Sequence of chain 1.A:
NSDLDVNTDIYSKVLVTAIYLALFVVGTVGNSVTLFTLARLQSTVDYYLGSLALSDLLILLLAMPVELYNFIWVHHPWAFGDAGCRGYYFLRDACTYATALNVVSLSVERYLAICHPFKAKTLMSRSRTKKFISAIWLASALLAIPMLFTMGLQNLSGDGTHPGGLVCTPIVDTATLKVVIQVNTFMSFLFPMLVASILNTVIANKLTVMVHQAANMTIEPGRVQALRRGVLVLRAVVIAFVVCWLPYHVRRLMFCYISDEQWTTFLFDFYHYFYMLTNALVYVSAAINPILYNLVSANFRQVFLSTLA

The protein below binds the small molecule below.
Small molecule (SMILES): CC[C@H](C)[C@H](NC(=O)[C@H](Cc1ccc(O)cc1)NC(=O)[C@@H]1CCCN1C(=O)[C@H](CCCN=C(N)N)NC(=O)[C@@H](N)CCCN=C(N)N)C(=O)N[C@@H](CC(C)C)C(=O)O

Binding-site contacts:
Ligand atom C contacts residue ARG264 of chain 1.A at 3.8 Å.
Ligand atom NH2 contacts residue SER272 of chain 1.A at 3.8 Å.
Ligand atom OXT contacts residue TYR101 of chain 1.A at 2.2 Å (h-bond).
Ligand atom C contacts residue ASP273 of chain 1.A at 3.2 Å.
Ligand atom CZ contacts residue HIS88 of chain 1.A at 3.6 Å.
Ligand atom CG contacts residue TYR284 of chain 1.A at 3.7 Å (hydrophobic).
Ligand atom CD1 contacts residue PHE83 of chain 1.A at 3.6 Å (hydrophobic).
Ligand atom O contacts residue PHE268 of chain 1.A at 3.2 Å.
Ligand atom CA contacts residue PHE281 of chain 1.A at 3.6 Å (hydrophobic).
Ligand atom CB contacts residue PHE281 of chain 1.A at 3.9 Å (hydrophobic).
Ligand atom CD contacts residue TRP276 of chain 1.A at 3.5 Å (hydrophobic).
Ligand atom CE1 contacts residue HIS88 of chain 1.A at 3.8 Å.
Ligand atom CA contacts residue ASP273 of chain 1.A at 3.4 Å.
Ligand atom NE contacts residue ILE271 of chain 1.A at 2.9 Å (h-bond).
Ligand atom CZ contacts residue ILE271 of chain 1.A at 3.1 Å (hydrophobic).
Ligand atom CD1 contacts residue PHE268 of chain 1.A at 3.6 Å (hydrophobic).
Ligand atom CG2 contacts residue PHE83 of chain 1.A at 3.6 Å (hydrophobic).
Ligand atom NH1 contacts residue THR186 of chain 1.A at 3.9 Å.
Ligand atom N contacts residue ASP273 of chain 1.A at 2.7 Å (salt-bridge).
Ligand atom O contacts residue TYR284 of chain 1.A at 3.3 Å (h-bond).
Ligand atom CG contacts residue TRP276 of chain 1.A at 3.5 Å (hydrophobic).
Ligand atom O contacts residue PHE281 of chain 1.A at 3.2 Å.
Ligand atom O contacts residue THR181 of chain 1.A at 3.7 Å.
Ligand atom OH contacts residue HIS88 of chain 1.A at 3.3 Å.
Ligand atom OH contacts residue LEU10 of chain 1.A at 2.6 Å (h-bond).
Ligand atom N contacts residue PHE281 of chain 1.A at 3.7 Å.
Ligand atom NH2 contacts residue ILE271 of chain 1.A at 2.6 Å (h-bond).
Ligand atom CB contacts residue HIS285 of chain 1.A at 3.7 Å.
Ligand atom CZ contacts residue LEU10 of chain 1.A at 3.5 Å (hydrophobic).
Ligand atom O contacts residue ASP273 of chain 1.A at 3.9 Å.
Ligand atom CB contacts residue ASP273 of chain 1.A at 3.4 Å.
Ligand atom CB contacts residue TYR284 of chain 1.A at 3.6 Å (hydrophobic).
Ligand atom C contacts residue TYR101 of chain 1.A at 3.4 Å (hydrophobic).
Ligand atom O contacts residue TYR288 of chain 1.A at 3.3 Å.
Ligand atom CE2 contacts residue LEU10 of chain 1.A at 3.6 Å (hydrophobic).
Ligand atom O contacts residue ARG264 of chain 1.A at 2.7 Å (salt-bridge).
Ligand atom CG contacts residue TRP276 of chain 1.A at 3.7 Å (hydrophobic).
Ligand atom NH2 contacts residue PHE268 of chain 1.A at 3.6 Å (h-bond).
Ligand atom CD2 contacts residue ARG265 of chain 1.A at 3.4 Å.
Ligand atom NH2 contacts residue CYS269 of chain 1.A at 3.6 Å.